Sequence of chain 2.B:
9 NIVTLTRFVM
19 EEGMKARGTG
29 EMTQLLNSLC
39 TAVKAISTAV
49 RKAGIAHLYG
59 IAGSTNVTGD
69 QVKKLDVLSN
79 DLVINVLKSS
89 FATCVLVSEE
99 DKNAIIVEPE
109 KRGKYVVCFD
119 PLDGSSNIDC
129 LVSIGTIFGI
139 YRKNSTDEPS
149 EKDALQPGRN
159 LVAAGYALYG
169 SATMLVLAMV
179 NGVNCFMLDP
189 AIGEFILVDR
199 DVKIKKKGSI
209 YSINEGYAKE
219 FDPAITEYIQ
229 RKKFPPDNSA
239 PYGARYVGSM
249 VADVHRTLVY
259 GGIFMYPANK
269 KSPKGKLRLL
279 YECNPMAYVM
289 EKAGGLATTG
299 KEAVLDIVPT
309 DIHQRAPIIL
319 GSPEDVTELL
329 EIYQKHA

Binding-site contacts:
Ligand atom O1P contacts residue ASN212 of chain 2.A at 3.6 Å.
Ligand atom P contacts residue TYR244 of chain 2.A at 3.9 Å.
Ligand atom C4 contacts residue GLY246 of chain 2.A at 3.2 Å.
Ligand atom C1 contacts residue GLU280 of chain 2.A at 3.6 Å.
Ligand atom C4 contacts residue MET248 of chain 2.A at 3.6 Å (hydrophobic).
Ligand atom C6 contacts residue TYR244 of chain 2.A at 3.4 Å (hydrophobic).
Ligand atom O3P contacts residue TYR264 of chain 2.A at 3.6 Å.
Ligand atom C1 contacts residue LYS274 of chain 2.A at 3.7 Å.
Ligand atom O1 contacts residue ASP121 of chain 2.A at 2.9 Å (salt-bridge).
Ligand atom C5 contacts residue LYS274 of chain 2.A at 3.9 Å.
Ligand atom C3 contacts residue ASP121 of chain 2.A at 3.8 Å.
Ligand atom O2P contacts residue LYS274 of chain 2.A at 3.9 Å.
Ligand atom P contacts residue TYR264 of chain 2.A at 3.4 Å.
Ligand atom O2 contacts residue PO41 of chain 2.G at 3.5 Å (h-bond).
Ligand atom C6 contacts residue GLY246 of chain 2.A at 3.7 Å.
Ligand atom O3P contacts residue TYR244 of chain 2.A at 2.5 Å (h-bond).
Ligand atom C1 contacts residue MG1 of chain 2.D at 3.9 Å.
Ligand atom O6 contacts residue LYS274 of chain 2.A at 3.0 Å (salt-bridge).
Ligand atom O3P contacts residue ARG243 of chain 2.B at 3.7 Å.
Ligand atom O3 contacts residue SER247 of chain 2.A at 3.8 Å.
Ligand atom C2 contacts residue LYS274 of chain 2.A at 3.8 Å.
Ligand atom O1 contacts residue PO41 of chain 2.G at 2.4 Å (h-bond).
Ligand atom O2P contacts residue TYR215 of chain 2.A at 2.9 Å (h-bond).
Ligand atom C3 contacts residue MET248 of chain 2.A at 3.6 Å (hydrophobic).
Ligand atom O4 contacts residue MET248 of chain 2.A at 3.3 Å (h-bond).
Ligand atom O3 contacts residue MET248 of chain 2.A at 3.0 Å (h-bond).
Ligand atom O3 contacts residue GLY246 of chain 2.A at 3.9 Å.
Ligand atom P contacts residue ASN212 of chain 2.A at 3.6 Å.
Ligand atom C1 contacts residue LEU275 of chain 2.A at 3.7 Å (hydrophobic).
Ligand atom O6 contacts residue TYR264 of chain 2.A at 3.6 Å.
Ligand atom O1 contacts residue MG1 of chain 2.D at 2.8 Å.
Ligand atom C1 contacts residue PO41 of chain 2.G at 3.7 Å.
Ligand atom O1P contacts residue ARG243 of chain 2.B at 2.8 Å (salt-bridge).
Ligand atom O3 contacts residue GLY122 of chain 2.A at 3.8 Å.
Ligand atom O3P contacts residue ASN212 of chain 2.A at 2.8 Å (h-bond).
Ligand atom O2P contacts residue TYR264 of chain 2.A at 2.3 Å (h-bond).
Ligand atom O5 contacts residue LYS274 of chain 2.A at 2.9 Å (salt-bridge).
Ligand atom O3 contacts residue ASP121 of chain 2.A at 3.0 Å (salt-bridge).
Ligand atom O1 contacts residue GLU280 of chain 2.A at 3.0 Å (salt-bridge).
Ligand atom O2P contacts residue ASN212 of chain 2.A at 3.9 Å.

This protein binds this small molecule.
Small molecule (SMILES): O=P(O)(O)OC[C@H]1O[C@](O)(CO)[C@@H](O)[C@@H]1O

Sequence of chain 2.A:
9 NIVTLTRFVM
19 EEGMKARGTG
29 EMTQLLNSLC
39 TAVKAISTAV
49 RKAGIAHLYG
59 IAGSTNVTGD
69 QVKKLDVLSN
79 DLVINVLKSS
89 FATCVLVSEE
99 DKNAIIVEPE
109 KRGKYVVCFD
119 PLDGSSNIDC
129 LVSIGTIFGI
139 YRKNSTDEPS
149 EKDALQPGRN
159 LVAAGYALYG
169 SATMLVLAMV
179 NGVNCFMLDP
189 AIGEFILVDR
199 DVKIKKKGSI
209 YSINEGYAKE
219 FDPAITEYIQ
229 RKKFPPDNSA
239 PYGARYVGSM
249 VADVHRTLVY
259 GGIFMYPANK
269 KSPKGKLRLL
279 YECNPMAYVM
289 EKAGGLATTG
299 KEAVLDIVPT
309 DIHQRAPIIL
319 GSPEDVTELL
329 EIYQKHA